Sequence of chain 2.A:
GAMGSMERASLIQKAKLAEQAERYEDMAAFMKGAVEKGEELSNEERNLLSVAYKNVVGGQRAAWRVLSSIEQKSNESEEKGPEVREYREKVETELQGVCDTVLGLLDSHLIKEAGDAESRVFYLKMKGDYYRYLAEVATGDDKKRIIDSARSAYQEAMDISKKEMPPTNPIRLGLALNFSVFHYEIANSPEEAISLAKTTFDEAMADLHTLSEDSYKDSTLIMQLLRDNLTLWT

A protein and the small-molecule ligand that binds it are described below.
Small molecule (SMILES): CN(CCS)C(=O)c1ccc(C=O)c(Br)c1

Binding-site contacts:
Ligand atom C7 contacts residue ILE173 of chain 2.A at 3.9 Å (hydrophobic).
Ligand atom C9 contacts residue PHE124 of chain 2.A at 3.6 Å (hydrophobic).
Ligand atom C5 contacts residue CYS7 of chain 2.B at 3.5 Å (hydrophobic).
Ligand atom C7 contacts residue LYS127 of chain 2.A at 2.9 Å.
Ligand atom C3 contacts residue LEU227 of chain 2.A at 3.9 Å (hydrophobic).
Ligand atom C6 contacts residue CYS7 of chain 2.B at 3.5 Å (hydrophobic).
Ligand atom C6 contacts residue PRO172 of chain 2.A at 3.3 Å (hydrophobic).
Ligand atom C10 contacts residue PHE124 of chain 2.A at 4.4 Å (hydrophobic).
Ligand atom C3 contacts residue GLN8 of chain 2.B at 3.7 Å.
Ligand atom N1 contacts residue CYS7 of chain 2.B at 4.2 Å.
Ligand atom C6 contacts residue ILE224 of chain 2.A at 4.0 Å (hydrophobic).
Ligand atom S1 contacts residue ILE224 of chain 2.A at 3.9 Å.
Ligand atom C7 contacts residue GLY176 of chain 2.A at 4.1 Å.
Ligand atom S1 contacts residue GLY176 of chain 2.A at 3.9 Å.
Ligand atom C2 contacts residue CYS7 of chain 2.B at 3.3 Å (hydrophobic).
Ligand atom C6 contacts residue GLY176 of chain 2.A at 4.4 Å.
Ligand atom BR1 contacts residue PHE124 of chain 2.A at 3.8 Å.
Ligand atom C8 contacts residue LYS127 of chain 2.A at 2.5 Å.
Ligand atom N1 contacts residue ILE224 of chain 2.A at 4.2 Å.
Ligand atom C6 contacts residue LYS127 of chain 2.A at 4.2 Å.
Ligand atom C4 contacts residue ILE224 of chain 2.A at 3.9 Å (hydrophobic).
Ligand atom O1 contacts residue PRO172 of chain 2.A at 3.9 Å.
Ligand atom C1 contacts residue LEU223 of chain 2.A at 3.8 Å (hydrophobic).
Ligand atom C11 contacts residue CYS7 of chain 2.B at 3.7 Å (hydrophobic).
Ligand atom C10 contacts residue LYS127 of chain 2.A at 3.8 Å.
Ligand atom C1 contacts residue ILE224 of chain 2.A at 4.1 Å (hydrophobic).
Ligand atom S1 contacts residue LEU227 of chain 2.A at 4.2 Å.
Ligand atom C4 contacts residue CYS7 of chain 2.B at 4.3 Å (hydrophobic).
Ligand atom C9 contacts residue LYS127 of chain 2.A at 1.4 Å.
Ligand atom C8 contacts residue PHE124 of chain 2.A at 4.3 Å (hydrophobic).
Ligand atom O1 contacts residue ILE224 of chain 2.A at 3.6 Å.
Ligand atom C8 contacts residue CYS7 of chain 2.B at 3.7 Å (hydrophobic).
Ligand atom C2 contacts residue GLN8 of chain 2.B at 3.3 Å.
Ligand atom S1 contacts residue CYS7 of chain 2.B at 2.0 Å (h-bond).
Ligand atom BR1 contacts residue SER50 of chain 2.A at 3.3 Å.
Ligand atom C10 contacts residue CYS7 of chain 2.B at 3.7 Å (hydrophobic).
Ligand atom C7 contacts residue PRO172 of chain 2.A at 3.5 Å (hydrophobic).
Ligand atom C7 contacts residue CYS7 of chain 2.B at 3.6 Å (hydrophobic).
Ligand atom C3 contacts residue ILE224 of chain 2.A at 4.3 Å (hydrophobic).
Ligand atom C3 contacts residue CYS7 of chain 2.B at 3.0 Å (hydrophobic).

Sequence of chain 2.B:
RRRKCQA